A small-molecule ligand and the protein it binds are described below.
Small molecule (SMILES): Cc1ncn(-c2nc3c(C(=O)N[C@@H](c4ccc(OC(F)(F)F)cc4)C(C)(C)O)cnn3cc2C)n1

Binding-site contacts:
Ligand atom C14 contacts residue TYR253 of chain 1.B at 3.8 Å (hydrophobic).
Ligand atom C7 contacts residue PHE288 of chain 1.B at 3.5 Å (hydrophobic).
Ligand atom N6 contacts residue MET273 of chain 1.B at 3.7 Å.
Ligand atom C9 contacts residue PHE288 of chain 1.B at 3.5 Å (hydrophobic).
Ligand atom C11 contacts residue GLN238 of chain 1.B at 3.6 Å.
Ligand atom C32 contacts residue LEU235 of chain 1.B at 3.8 Å (hydrophobic).
Ligand atom C10 contacts residue PHE288 of chain 1.B at 3.3 Å (hydrophobic).
Ligand atom C16 contacts residue LEU284 of chain 1.B at 3.3 Å (hydrophobic).
Ligand atom N12 contacts residue PHE288 of chain 1.B at 3.4 Å.
Ligand atom N3 contacts residue MET273 of chain 1.B at 3.5 Å.
Ligand atom F30 contacts residue THR231 of chain 1.B at 3.0 Å.
Ligand atom F28 contacts residue LEU196 of chain 1.B at 3.6 Å.
Ligand atom C11 contacts residue ILE252 of chain 1.B at 3.8 Å (hydrophobic).
Ligand atom C4 contacts residue MET273 of chain 1.B at 3.7 Å (hydrophobic).
Ligand atom C14 contacts residue PHE288 of chain 1.B at 3.5 Å (hydrophobic).
Ligand atom C32 contacts residue ASP234 of chain 1.B at 3.7 Å.
Ligand atom C27 contacts residue THR231 of chain 1.B at 3.5 Å.
Ligand atom C31 contacts residue ASP234 of chain 1.B at 3.5 Å.
Ligand atom C15 contacts residue PHE288 of chain 1.B at 3.5 Å (hydrophobic).
Ligand atom C31 contacts residue THR194 of chain 1.B at 3.5 Å.
Ligand atom F28 contacts residue ILE292 of chain 1.B at 3.2 Å.
Ligand atom F30 contacts residue LEU235 of chain 1.B at 3.8 Å.
Ligand atom C2 contacts residue MET273 of chain 1.B at 3.5 Å (hydrophobic).
Ligand atom C16 contacts residue PHE288 of chain 1.B at 3.6 Å (hydrophobic).
Ligand atom F29 contacts residue HIS199 of chain 1.B at 3.0 Å.
Ligand atom O26 contacts residue THR194 of chain 1.B at 3.8 Å.
Ligand atom C14 contacts residue GLN285 of chain 1.B at 3.5 Å.
Ligand atom O18 contacts residue LEU235 of chain 1.B at 3.5 Å.
Ligand atom N8 contacts residue PHE288 of chain 1.B at 3.4 Å.
Ligand atom O26 contacts residue LEU196 of chain 1.B at 3.5 Å.
Ligand atom C22 contacts residue LEU235 of chain 1.B at 3.7 Å (hydrophobic).
Ligand atom F28 contacts residue ILE296 of chain 1.B at 3.4 Å.
Ligand atom F28 contacts residue LEU235 of chain 1.B at 3.6 Å.
Ligand atom N13 contacts residue PHE288 of chain 1.B at 3.4 Å.
Ligand atom C16 contacts residue TYR253 of chain 1.B at 3.6 Å (hydrophobic).
Ligand atom F29 contacts residue THR231 of chain 1.B at 3.4 Å.
Ligand atom C34 contacts residue HIS82 of chain 1.B at 3.7 Å.
Ligand atom C11 contacts residue PHE288 of chain 1.B at 3.5 Å (hydrophobic).
Ligand atom C34 contacts residue ILE252 of chain 1.B at 3.7 Å (hydrophobic).
Ligand atom C17 contacts residue PHE288 of chain 1.B at 3.8 Å (hydrophobic).

Sequence of chain 1.B:
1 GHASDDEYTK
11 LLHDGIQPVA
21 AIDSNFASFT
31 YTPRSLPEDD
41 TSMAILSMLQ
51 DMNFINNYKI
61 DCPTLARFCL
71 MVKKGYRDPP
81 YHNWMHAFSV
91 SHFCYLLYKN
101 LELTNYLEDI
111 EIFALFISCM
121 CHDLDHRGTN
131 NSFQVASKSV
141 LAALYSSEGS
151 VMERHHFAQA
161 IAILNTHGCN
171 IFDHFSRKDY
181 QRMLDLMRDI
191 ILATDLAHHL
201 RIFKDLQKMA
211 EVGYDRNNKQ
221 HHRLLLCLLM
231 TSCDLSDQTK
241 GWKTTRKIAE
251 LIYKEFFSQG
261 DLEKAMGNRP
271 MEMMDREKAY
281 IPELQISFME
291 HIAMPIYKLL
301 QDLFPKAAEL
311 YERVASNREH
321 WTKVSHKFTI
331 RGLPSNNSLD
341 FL